Binding-site contacts:
Ligand atom N2 contacts residue ASN249 of chain 1.A at 2.8 Å (h-bond).
Ligand atom C2 contacts residue ASN249 of chain 1.A at 2.4 Å.
Ligand atom O5 contacts residue ASN249 of chain 1.A at 2.4 Å (h-bond).
Ligand atom C3 contacts residue ASN249 of chain 1.A at 3.8 Å.
Ligand atom C1 contacts residue ASN249 of chain 1.A at 1.4 Å.
Ligand atom C4 contacts residue ASN249 of chain 1.A at 4.2 Å.
Ligand atom O7 contacts residue ASN249 of chain 1.A at 3.0 Å (h-bond).
Ligand atom O7 contacts residue TRP280 of chain 1.A at 3.5 Å.
Ligand atom C5 contacts residue ASN249 of chain 1.A at 3.6 Å.
Ligand atom C7 contacts residue ASN249 of chain 1.A at 3.3 Å.

Sequence of chain 1.A:
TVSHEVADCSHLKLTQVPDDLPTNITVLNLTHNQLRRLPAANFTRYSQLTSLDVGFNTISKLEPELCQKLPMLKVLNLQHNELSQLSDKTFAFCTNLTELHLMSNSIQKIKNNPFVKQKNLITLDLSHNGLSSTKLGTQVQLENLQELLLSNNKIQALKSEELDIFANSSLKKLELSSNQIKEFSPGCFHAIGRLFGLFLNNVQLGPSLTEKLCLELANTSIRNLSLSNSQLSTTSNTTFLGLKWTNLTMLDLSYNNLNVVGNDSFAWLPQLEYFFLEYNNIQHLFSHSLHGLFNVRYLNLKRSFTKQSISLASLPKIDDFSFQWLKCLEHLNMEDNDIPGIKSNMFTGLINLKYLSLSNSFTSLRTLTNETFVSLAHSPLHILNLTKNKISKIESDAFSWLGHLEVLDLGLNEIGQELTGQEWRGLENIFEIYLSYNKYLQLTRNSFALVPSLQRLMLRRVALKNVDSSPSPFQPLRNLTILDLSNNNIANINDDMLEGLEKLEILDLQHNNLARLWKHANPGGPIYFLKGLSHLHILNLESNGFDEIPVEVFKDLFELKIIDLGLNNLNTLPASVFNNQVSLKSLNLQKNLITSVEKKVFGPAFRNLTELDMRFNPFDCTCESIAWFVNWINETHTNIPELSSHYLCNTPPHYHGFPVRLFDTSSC

A small-molecule ligand and the protein it binds are described below.
Small molecule (SMILES): CC(=O)N[C@H]1[C@H](O[C@H]2[C@H](O)[C@@H](NC(C)=O)CO[C@@H]2CO)O[C@H](CO)[C@@H](O)[C@@H]1O